A protein and the small-molecule ligand that binds it are described below.
Small molecule (SMILES): Nc1ccn([C@H]2C[C@H](O)[C@@H](COP(=O)(O)O)O2)c(=O)n1

Sequence of chain 17.A:
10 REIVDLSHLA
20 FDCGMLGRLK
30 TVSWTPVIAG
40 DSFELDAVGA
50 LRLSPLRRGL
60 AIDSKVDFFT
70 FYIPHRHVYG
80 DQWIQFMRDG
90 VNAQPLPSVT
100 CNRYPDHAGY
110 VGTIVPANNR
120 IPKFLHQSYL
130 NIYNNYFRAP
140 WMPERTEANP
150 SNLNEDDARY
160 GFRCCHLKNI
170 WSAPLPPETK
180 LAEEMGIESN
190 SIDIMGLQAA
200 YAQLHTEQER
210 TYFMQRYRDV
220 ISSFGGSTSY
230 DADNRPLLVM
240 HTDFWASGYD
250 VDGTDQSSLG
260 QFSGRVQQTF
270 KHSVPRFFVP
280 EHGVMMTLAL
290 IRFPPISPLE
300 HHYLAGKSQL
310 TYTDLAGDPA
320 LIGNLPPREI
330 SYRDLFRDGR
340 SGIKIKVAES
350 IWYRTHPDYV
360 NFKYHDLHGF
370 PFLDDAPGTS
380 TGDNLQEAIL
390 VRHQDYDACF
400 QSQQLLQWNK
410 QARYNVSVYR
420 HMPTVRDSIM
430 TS

Sequence of chain 17.C:
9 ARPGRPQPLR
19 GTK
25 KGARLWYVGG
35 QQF

Binding-site contacts:
Ligand atom OP2 contacts residue ASP242 of chain 17.A at 3.9 Å.
Ligand atom C2' contacts residue LYS25 of chain 17.C at 3.8 Å.
Ligand atom C5' contacts residue ASP242 of chain 17.A at 4.4 Å.